Sequence of chain 2.A:
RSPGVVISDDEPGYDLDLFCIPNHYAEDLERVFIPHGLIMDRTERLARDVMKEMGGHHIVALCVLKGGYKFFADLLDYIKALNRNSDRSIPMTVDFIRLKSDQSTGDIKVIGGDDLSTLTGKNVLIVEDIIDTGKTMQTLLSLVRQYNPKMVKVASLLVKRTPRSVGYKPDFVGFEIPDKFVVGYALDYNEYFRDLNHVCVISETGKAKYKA

Binding-site contacts:
Ligand atom OAF contacts residue ASP137 of chain 2.A at 3.4 Å.
Ligand atom C2 contacts residue PHE186 of chain 2.A at 3.4 Å (hydrophobic).
Ligand atom PAU contacts residue GLY139 of chain 2.A at 3.8 Å.
Ligand atom OAC contacts residue THR110 of chain 2.A at 3.4 Å.
Ligand atom N2 contacts residue LEU192 of chain 2.A at 3.7 Å.
Ligand atom N2 contacts residue VAL187 of chain 2.A at 3.2 Å (h-bond).
Ligand atom OAD contacts residue LYS68 of chain 2.A at 2.8 Å (salt-bridge).
Ligand atom N2 contacts residue PHE186 of chain 2.A at 3.7 Å.
Ligand atom OAE contacts residue ILE136 of chain 2.A at 3.8 Å.
Ligand atom O6 contacts residue ILE135 of chain 2.A at 3.7 Å.
Ligand atom OAE contacts residue GLY139 of chain 2.A at 2.9 Å (h-bond).
Ligand atom OAC contacts residue LYS140 of chain 2.A at 3.6 Å.
Ligand atom C6 contacts residue LYS165 of chain 2.A at 3.4 Å.
Ligand atom OAC contacts residue THR141 of chain 2.A at 2.7 Å (h-bond).
Ligand atom OAN contacts residue ASP137 of chain 2.A at 3.6 Å.
Ligand atom O6 contacts residue LYS185 of chain 2.A at 3.5 Å (salt-bridge).
Ligand atom O6 contacts residue LYS165 of chain 2.A at 2.6 Å (salt-bridge).
Ligand atom C6 contacts residue VAL187 of chain 2.A at 3.7 Å (hydrophobic).
Ligand atom OAC contacts residue THR138 of chain 2.A at 3.5 Å (h-bond).
Ligand atom N7 contacts residue LYS165 of chain 2.A at 2.8 Å (salt-bridge).
Ligand atom N3 contacts residue PHE186 of chain 2.A at 3.7 Å.
Ligand atom C6 contacts residue PHE186 of chain 2.A at 3.5 Å (hydrophobic).
Ligand atom OAF contacts residue THR138 of chain 2.A at 2.8 Å (h-bond).
Ligand atom C5 contacts residue LYS165 of chain 2.A at 3.4 Å.
Ligand atom OAE contacts residue THR138 of chain 2.A at 3.3 Å (h-bond).
Ligand atom CAH contacts residue ILE135 of chain 2.A at 3.7 Å (hydrophobic).
Ligand atom N9 contacts residue ASP107 of chain 2.A at 3.8 Å.
Ligand atom C8 contacts residue ASP137 of chain 2.A at 3.2 Å.
Ligand atom PAU contacts residue THR138 of chain 2.A at 3.5 Å.
Ligand atom N1 contacts residue VAL187 of chain 2.A at 2.8 Å (h-bond).
Ligand atom N1 contacts residue PHE186 of chain 2.A at 3.6 Å.
Ligand atom O6 contacts residue VAL187 of chain 2.A at 3.0 Å (h-bond).
Ligand atom OAE contacts residue ASP137 of chain 2.A at 2.8 Å (salt-bridge).
Ligand atom C5 contacts residue PHE186 of chain 2.A at 3.6 Å (hydrophobic).
Ligand atom C2 contacts residue VAL187 of chain 2.A at 3.4 Å (hydrophobic).
Ligand atom C6 contacts residue ILE135 of chain 2.A at 3.6 Å (hydrophobic).
Ligand atom CAJ contacts residue ASP107 of chain 2.A at 3.4 Å.
Ligand atom O6 contacts residue PHE186 of chain 2.A at 3.3 Å.
Ligand atom C4 contacts residue PHE186 of chain 2.A at 3.6 Å (hydrophobic).
Ligand atom N7 contacts residue ASP137 of chain 2.A at 3.6 Å.

A protein and the small-molecule ligand that binds it are described below.
Small molecule (SMILES): Nc1nc2c(ncn2C[C@@H](CO)OCP(=O)(O)O)c(=O)[nH]1